The protein below binds the small molecule below.
Small molecule (SMILES): CC(=O)N[C@@H]1[C@@H](O)[C@H](O)[C@@H](CO)O[C@H]1O

Sequence of chain 1.I:
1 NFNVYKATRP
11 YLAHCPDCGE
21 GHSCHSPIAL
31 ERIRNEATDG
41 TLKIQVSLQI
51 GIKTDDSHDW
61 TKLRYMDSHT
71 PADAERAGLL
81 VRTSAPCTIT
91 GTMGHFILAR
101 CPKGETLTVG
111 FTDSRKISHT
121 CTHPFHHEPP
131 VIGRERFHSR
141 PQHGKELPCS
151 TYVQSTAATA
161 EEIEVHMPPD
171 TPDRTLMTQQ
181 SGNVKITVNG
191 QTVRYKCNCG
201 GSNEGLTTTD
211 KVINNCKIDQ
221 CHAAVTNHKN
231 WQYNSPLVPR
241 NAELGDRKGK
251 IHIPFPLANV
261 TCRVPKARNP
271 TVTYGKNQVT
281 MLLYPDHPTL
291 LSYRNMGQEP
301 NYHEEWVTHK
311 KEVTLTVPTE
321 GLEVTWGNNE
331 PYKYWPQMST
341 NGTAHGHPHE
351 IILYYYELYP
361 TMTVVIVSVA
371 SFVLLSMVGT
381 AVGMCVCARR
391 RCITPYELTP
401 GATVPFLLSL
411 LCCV

Sequence of chain 1.F:
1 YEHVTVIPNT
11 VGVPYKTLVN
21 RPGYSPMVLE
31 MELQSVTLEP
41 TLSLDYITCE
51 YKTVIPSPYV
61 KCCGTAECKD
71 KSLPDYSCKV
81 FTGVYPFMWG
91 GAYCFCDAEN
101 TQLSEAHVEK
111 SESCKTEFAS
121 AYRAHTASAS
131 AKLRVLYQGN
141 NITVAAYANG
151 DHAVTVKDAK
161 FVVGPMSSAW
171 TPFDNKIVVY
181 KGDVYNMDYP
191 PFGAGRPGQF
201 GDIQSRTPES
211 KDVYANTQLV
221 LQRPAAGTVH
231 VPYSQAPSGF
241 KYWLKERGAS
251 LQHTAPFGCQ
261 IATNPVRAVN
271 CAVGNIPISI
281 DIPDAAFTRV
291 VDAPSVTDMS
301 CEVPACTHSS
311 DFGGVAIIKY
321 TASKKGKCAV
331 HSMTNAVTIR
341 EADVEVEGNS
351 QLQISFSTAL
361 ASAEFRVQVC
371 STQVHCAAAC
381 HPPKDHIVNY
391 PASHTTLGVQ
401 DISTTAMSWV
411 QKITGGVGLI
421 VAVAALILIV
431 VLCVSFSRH

Binding-site contacts:
Ligand atom C4 contacts residue LYS115 of chain 1.F at 4.4 Å.
Ligand atom C7 contacts residue ASN259 of chain 1.I at 3.4 Å.
Ligand atom O7 contacts residue LYS181 of chain 1.F at 3.8 Å.
Ligand atom O7 contacts residue ASN259 of chain 1.I at 3.0 Å (h-bond).
Ligand atom N2 contacts residue ASN259 of chain 1.I at 3.0 Å (h-bond).
Ligand atom O4 contacts residue LYS115 of chain 1.F at 4.2 Å.
Ligand atom C6 contacts residue LYS115 of chain 1.F at 4.2 Å.
Ligand atom C8 contacts residue ASN259 of chain 1.I at 4.5 Å.
Ligand atom O5 contacts residue ASN259 of chain 1.I at 2.3 Å (h-bond).
Ligand atom O6 contacts residue ASN259 of chain 1.I at 4.5 Å.
Ligand atom C1 contacts residue ASN259 of chain 1.I at 1.4 Å.
Ligand atom C2 contacts residue ASN259 of chain 1.I at 2.6 Å.
Ligand atom C6 contacts residue THR116 of chain 1.F at 4.4 Å.
Ligand atom C4 contacts residue ASN259 of chain 1.I at 4.3 Å.
Ligand atom O6 contacts residue THR116 of chain 1.F at 4.2 Å.
Ligand atom C5 contacts residue ASN259 of chain 1.I at 3.6 Å.
Ligand atom C3 contacts residue ASN259 of chain 1.I at 3.9 Å.